A small-molecule ligand and the protein it binds are described below.
Small molecule (SMILES): N[C@@H](Cc1c[nH]c2ccccc12)C(=O)O

Sequence of chain 3.H:
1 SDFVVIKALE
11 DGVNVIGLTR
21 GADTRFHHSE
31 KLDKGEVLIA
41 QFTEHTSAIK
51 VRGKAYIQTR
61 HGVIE

Binding-site contacts:
Ligand atom N contacts residue ASP23 of chain 3.G at 3.0 Å (salt-bridge).
Ligand atom CA contacts residue SER47 of chain 3.G at 3.9 Å.
Ligand atom CG contacts residue SER47 of chain 3.G at 3.8 Å.
Ligand atom O contacts residue ARG20 of chain 3.G at 3.5 Å.
Ligand atom CE2 contacts residue ALA40 of chain 3.H at 4.0 Å (hydrophobic).
Ligand atom OXT contacts residue THR43 of chain 3.H at 2.6 Å (h-bond).
Ligand atom CZ2 contacts residue ALA40 of chain 3.H at 3.8 Å (hydrophobic).
Ligand atom CB contacts residue THR24 of chain 3.G at 3.6 Å.
Ligand atom C contacts residue THR43 of chain 3.H at 3.5 Å.
Ligand atom NE1 contacts residue GLN41 of chain 3.H at 2.9 Å (h-bond).
Ligand atom OXT contacts residue GLY21 of chain 3.G at 3.8 Å.
Ligand atom CA contacts residue THR19 of chain 3.G at 3.7 Å.
Ligand atom N contacts residue GLY21 of chain 3.G at 2.8 Å (h-bond).
Ligand atom CZ3 contacts residue GLY17 of chain 3.H at 3.6 Å.
Ligand atom CD1 contacts residue THR43 of chain 3.H at 3.9 Å.
Ligand atom C contacts residue THR46 of chain 3.H at 3.9 Å.
Ligand atom N contacts residue THR24 of chain 3.G at 2.8 Å (h-bond).
Ligand atom CH2 contacts residue GLY17 of chain 3.H at 3.5 Å.
Ligand atom CZ2 contacts residue THR46 of chain 3.H at 3.9 Å.
Ligand atom O contacts residue THR19 of chain 3.G at 3.9 Å.
Ligand atom CZ3 contacts residue HIS28 of chain 3.H at 4.0 Å.
Ligand atom CE2 contacts residue GLN41 of chain 3.H at 3.9 Å.
Ligand atom O contacts residue GLY21 of chain 3.G at 3.0 Å (h-bond).
Ligand atom CD1 contacts residue GLN41 of chain 3.H at 3.6 Å.
Ligand atom O contacts residue SER47 of chain 3.G at 2.9 Å (h-bond).
Ligand atom CZ2 contacts residue ILE49 of chain 3.H at 3.9 Å (hydrophobic).
Ligand atom CD1 contacts residue SER47 of chain 3.G at 3.5 Å.
Ligand atom CE3 contacts residue HIS27 of chain 3.H at 4.0 Å.
Ligand atom CA contacts residue GLY21 of chain 3.G at 3.5 Å.
Ligand atom OXT contacts residue THR46 of chain 3.H at 2.8 Å (h-bond).
Ligand atom N contacts residue THR19 of chain 3.G at 2.7 Å (h-bond).
Ligand atom CA contacts residue THR24 of chain 3.G at 3.2 Å.
Ligand atom CB contacts residue SER47 of chain 3.G at 3.4 Å.
Ligand atom NE1 contacts residue ALA40 of chain 3.H at 3.8 Å.
Ligand atom CE3 contacts residue HIS28 of chain 3.H at 4.0 Å.
Ligand atom O contacts residue THR43 of chain 3.H at 3.6 Å (h-bond).
Ligand atom C contacts residue GLY21 of chain 3.G at 3.3 Å.
Ligand atom OXT contacts residue HIS45 of chain 3.H at 3.8 Å.
Ligand atom CB contacts residue THR19 of chain 3.G at 3.7 Å.
Ligand atom C contacts residue SER47 of chain 3.G at 3.5 Å.

Sequence of chain 3.G:
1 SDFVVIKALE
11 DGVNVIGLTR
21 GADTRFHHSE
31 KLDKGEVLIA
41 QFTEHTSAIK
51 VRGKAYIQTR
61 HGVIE